Sequence of chain 1.D:
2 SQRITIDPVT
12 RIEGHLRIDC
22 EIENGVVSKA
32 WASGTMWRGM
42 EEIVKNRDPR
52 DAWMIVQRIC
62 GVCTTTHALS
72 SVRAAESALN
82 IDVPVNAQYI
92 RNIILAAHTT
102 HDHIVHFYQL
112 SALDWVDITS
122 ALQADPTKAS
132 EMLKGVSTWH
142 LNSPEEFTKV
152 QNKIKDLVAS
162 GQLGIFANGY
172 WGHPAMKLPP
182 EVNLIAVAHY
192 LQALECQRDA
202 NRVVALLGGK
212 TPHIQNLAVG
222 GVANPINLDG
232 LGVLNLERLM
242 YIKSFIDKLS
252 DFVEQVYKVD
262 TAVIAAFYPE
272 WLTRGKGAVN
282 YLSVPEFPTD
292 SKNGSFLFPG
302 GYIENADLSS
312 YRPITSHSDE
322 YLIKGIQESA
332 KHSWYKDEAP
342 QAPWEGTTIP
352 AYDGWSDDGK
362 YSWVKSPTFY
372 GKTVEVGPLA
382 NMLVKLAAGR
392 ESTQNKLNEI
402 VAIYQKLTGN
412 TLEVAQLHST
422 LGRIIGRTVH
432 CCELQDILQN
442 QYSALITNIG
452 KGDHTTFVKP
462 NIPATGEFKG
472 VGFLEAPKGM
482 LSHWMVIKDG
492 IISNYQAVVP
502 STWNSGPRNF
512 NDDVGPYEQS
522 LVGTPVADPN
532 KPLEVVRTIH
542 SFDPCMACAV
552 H

Binding-site contacts:
Ligand atom FE contacts residue OXY1 of chain 1.U at 3.2 Å.
Ligand atom N1 contacts residue CYS549 of chain 1.D at 3.4 Å.
Ligand atom N2 contacts residue CYS64 of chain 1.D at 3.5 Å.
Ligand atom FE contacts residue CYS549 of chain 1.D at 2.3 Å.
Ligand atom C1 contacts residue NI1 of chain 1.Q at 3.6 Å.
Ligand atom N1 contacts residue PRO501 of chain 1.D at 3.6 Å.
Ligand atom N2 contacts residue PRO478 of chain 1.D at 3.3 Å.
Ligand atom O3 contacts residue ALA477 of chain 1.D at 3.9 Å.
Ligand atom O3 contacts residue HIS68 of chain 1.D at 3.5 Å (h-bond).
Ligand atom C1 contacts residue CYS64 of chain 1.D at 4.0 Å (hydrophobic).
Ligand atom C3 contacts residue PRO501 of chain 1.D at 3.8 Å (hydrophobic).
Ligand atom C3 contacts residue HIS68 of chain 1.D at 3.5 Å.
Ligand atom N1 contacts residue LYS479 of chain 1.D at 3.5 Å.
Ligand atom FE contacts residue CYS64 of chain 1.D at 2.2 Å.
Ligand atom C2 contacts residue OXY1 of chain 1.U at 3.5 Å.
Ligand atom N1 contacts residue CYS546 of chain 1.D at 3.9 Å.
Ligand atom N2 contacts residue ALA477 of chain 1.D at 3.5 Å.
Ligand atom C1 contacts residue LYS479 of chain 1.D at 3.8 Å.
Ligand atom O3 contacts residue LEU482 of chain 1.D at 3.5 Å.
Ligand atom O3 contacts residue THR67 of chain 1.D at 3.7 Å.
Ligand atom O3 contacts residue CYS549 of chain 1.D at 4.0 Å.
Ligand atom C1 contacts residue SER502 of chain 1.D at 3.8 Å.
Ligand atom C1 contacts residue VAL500 of chain 1.D at 3.7 Å (hydrophobic).
Ligand atom C3 contacts residue VAL500 of chain 1.D at 3.4 Å (hydrophobic).
Ligand atom C1 contacts residue PRO501 of chain 1.D at 3.8 Å (hydrophobic).
Ligand atom N2 contacts residue LYS479 of chain 1.D at 3.0 Å (salt-bridge).
Ligand atom C3 contacts residue THR67 of chain 1.D at 3.8 Å.
Ligand atom C2 contacts residue CYS64 of chain 1.D at 3.0 Å (hydrophobic).
Ligand atom C3 contacts residue CYS549 of chain 1.D at 3.1 Å (hydrophobic).
Ligand atom N1 contacts residue VAL500 of chain 1.D at 3.9 Å.
Ligand atom C2 contacts residue NI1 of chain 1.Q at 3.8 Å.
Ligand atom C3 contacts residue CYS64 of chain 1.D at 3.1 Å (hydrophobic).
Ligand atom C2 contacts residue LYS479 of chain 1.D at 3.6 Å.
Ligand atom O3 contacts residue PRO501 of chain 1.D at 3.4 Å.
Ligand atom C1 contacts residue CYS549 of chain 1.D at 3.0 Å (hydrophobic).
Ligand atom N1 contacts residue SER502 of chain 1.D at 2.7 Å (h-bond).
Ligand atom C1 contacts residue CYS546 of chain 1.D at 3.8 Å (hydrophobic).
Ligand atom C1 contacts residue OXY1 of chain 1.U at 3.9 Å.
Ligand atom FE contacts residue NI1 of chain 1.Q at 2.6 Å.
Ligand atom O3 contacts residue VAL500 of chain 1.D at 3.4 Å.

This small molecule binds to this protein.
Small molecule (SMILES): N#C[Fe](=C=O)C#N